This protein binds this small molecule.
Small molecule (SMILES): CC(=O)N[C@@H]1[C@@H](O)[C@H](O)[C@@H](CO)O[C@H]1O

Sequence of chain 3.B:
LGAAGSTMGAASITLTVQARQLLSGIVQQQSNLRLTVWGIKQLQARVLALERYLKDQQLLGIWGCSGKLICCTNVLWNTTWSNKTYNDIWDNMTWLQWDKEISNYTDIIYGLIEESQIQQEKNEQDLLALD

Binding-site contacts:
Ligand atom C4 contacts residue ASN61 of chain 3.F at 4.2 Å.
Ligand atom C3 contacts residue ASN61 of chain 3.F at 3.8 Å.
Ligand atom O7 contacts residue SER17 of chain 3.B at 2.6 Å (h-bond).
Ligand atom C5 contacts residue ASN61 of chain 3.F at 3.7 Å.
Ligand atom N2 contacts residue GLU60 of chain 3.F at 3.6 Å (salt-bridge).
Ligand atom O5 contacts residue ASN61 of chain 3.F at 2.4 Å (h-bond).
Ligand atom C7 contacts residue SER17 of chain 3.B at 3.4 Å.
Ligand atom C8 contacts residue GLY13 of chain 3.B at 4.3 Å.
Ligand atom C7 contacts residue GLU60 of chain 3.F at 3.9 Å.
Ligand atom C7 contacts residue ASN61 of chain 3.F at 3.7 Å.
Ligand atom C8 contacts residue SER17 of chain 3.B at 3.6 Å.
Ligand atom N2 contacts residue ASN61 of chain 3.F at 2.9 Å (h-bond).
Ligand atom C8 contacts residue GLU60 of chain 3.F at 3.3 Å.
Ligand atom C1 contacts residue ASN61 of chain 3.F at 1.4 Å.
Ligand atom C7 contacts residue GLY16 of chain 3.B at 4.1 Å.
Ligand atom C2 contacts residue ASN61 of chain 3.F at 2.5 Å.
Ligand atom O7 contacts residue ASN61 of chain 3.F at 4.1 Å.
Ligand atom O7 contacts residue GLY16 of chain 3.B at 3.6 Å.

Sequence of chain 3.F:
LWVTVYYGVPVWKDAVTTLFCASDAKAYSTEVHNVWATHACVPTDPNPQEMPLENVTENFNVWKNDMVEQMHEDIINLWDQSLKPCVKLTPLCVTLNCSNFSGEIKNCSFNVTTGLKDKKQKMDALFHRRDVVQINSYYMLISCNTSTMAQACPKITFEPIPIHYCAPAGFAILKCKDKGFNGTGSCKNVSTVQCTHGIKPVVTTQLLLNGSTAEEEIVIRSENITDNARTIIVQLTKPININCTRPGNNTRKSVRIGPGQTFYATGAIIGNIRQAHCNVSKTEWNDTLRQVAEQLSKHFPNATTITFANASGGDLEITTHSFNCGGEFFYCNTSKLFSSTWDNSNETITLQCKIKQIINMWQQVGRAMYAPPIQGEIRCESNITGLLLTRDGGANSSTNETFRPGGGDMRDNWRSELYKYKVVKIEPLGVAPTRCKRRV